Sequence of chain 1.C:
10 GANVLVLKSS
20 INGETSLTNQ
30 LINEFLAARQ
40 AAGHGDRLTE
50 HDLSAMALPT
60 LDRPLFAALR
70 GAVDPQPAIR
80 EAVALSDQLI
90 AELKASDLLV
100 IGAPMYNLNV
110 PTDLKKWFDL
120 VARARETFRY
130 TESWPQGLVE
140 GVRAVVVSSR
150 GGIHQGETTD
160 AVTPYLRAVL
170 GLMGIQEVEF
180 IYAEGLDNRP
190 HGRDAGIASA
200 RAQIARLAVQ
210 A

The small molecule below binds the protein below.
Small molecule (SMILES): CSc1cccc(Nc2c3cccc-3[nH]c3ccccc23)c1

Sequence of chain 2.H:
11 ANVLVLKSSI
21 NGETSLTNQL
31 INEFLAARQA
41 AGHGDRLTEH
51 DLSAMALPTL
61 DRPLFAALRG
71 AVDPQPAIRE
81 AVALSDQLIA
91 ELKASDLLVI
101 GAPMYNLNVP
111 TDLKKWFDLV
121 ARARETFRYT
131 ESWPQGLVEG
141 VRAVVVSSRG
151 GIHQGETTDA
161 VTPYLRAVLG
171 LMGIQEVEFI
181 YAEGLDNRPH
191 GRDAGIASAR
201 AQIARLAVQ

Binding-site contacts:
Ligand atom C9 contacts residue ASP186 of chain 2.H at 3.6 Å.
Ligand atom N2 contacts residue TYR129 of chain 1.C at 3.5 Å.
Ligand atom C12 contacts residue TYR129 of chain 1.C at 3.7 Å (hydrophobic).
Ligand atom C14 contacts residue FMN1 of chain 2.V at 3.5 Å.
Ligand atom N2 contacts residue ASP186 of chain 2.H at 2.7 Å (salt-bridge).
Ligand atom C9 contacts residue TYR129 of chain 1.C at 4.0 Å (hydrophobic).
Ligand atom C5 contacts residue ALA123 of chain 1.C at 3.6 Å (hydrophobic).
Ligand atom C19 contacts residue PHE65 of chain 1.C at 3.9 Å (hydrophobic).
Ligand atom C1 contacts residue ASP118 of chain 1.C at 3.3 Å.
Ligand atom C1 contacts residue ALA121 of chain 1.C at 3.1 Å (hydrophobic).
Ligand atom C17 contacts residue FMN1 of chain 2.V at 3.3 Å.
Ligand atom C15 contacts residue FMN1 of chain 2.V at 3.5 Å.
Ligand atom C10 contacts residue FMN1 of chain 2.V at 3.6 Å.
Ligand atom C18 contacts residue PHE127 of chain 1.C at 3.4 Å (hydrophobic).
Ligand atom C3 contacts residue ARG69 of chain 1.C at 3.6 Å.
Ligand atom C4 contacts residue ARG69 of chain 1.C at 3.6 Å.
Ligand atom C13 contacts residue PHE65 of chain 1.C at 3.5 Å (hydrophobic).
Ligand atom N1 contacts residue PHE127 of chain 1.C at 3.9 Å.
Ligand atom C13 contacts residue FMN1 of chain 2.V at 3.8 Å.
Ligand atom C8 contacts residue FMN1 of chain 2.V at 3.5 Å.
Ligand atom C16 contacts residue ASP186 of chain 2.H at 3.7 Å.
Ligand atom C9 contacts residue FMN1 of chain 2.V at 3.4 Å.
Ligand atom C10 contacts residue ASP186 of chain 2.H at 3.6 Å.
Ligand atom C4 contacts residue PHE65 of chain 1.C at 4.0 Å (hydrophobic).
Ligand atom N1 contacts residue FMN1 of chain 2.V at 3.5 Å.
Ligand atom N2 contacts residue FMN1 of chain 2.V at 3.5 Å (h-bond).
Ligand atom C10 contacts residue TYR129 of chain 1.C at 3.7 Å (hydrophobic).
Ligand atom C11 contacts residue TYR129 of chain 1.C at 3.6 Å (hydrophobic).
Ligand atom C14 contacts residue PHE65 of chain 1.C at 3.7 Å (hydrophobic).
Ligand atom C3 contacts residue PHE65 of chain 1.C at 3.7 Å (hydrophobic).
Ligand atom C18 contacts residue FMN1 of chain 2.V at 3.5 Å.
Ligand atom C3 contacts residue ALA123 of chain 1.C at 4.0 Å (hydrophobic).
Ligand atom C1 contacts residue ASN106 of chain 2.H at 3.8 Å.
Ligand atom C7 contacts residue FMN1 of chain 2.V at 3.5 Å.
Ligand atom C11 contacts residue FMN1 of chain 2.V at 3.8 Å.
Ligand atom C19 contacts residue ALA121 of chain 1.C at 3.9 Å (hydrophobic).
Ligand atom C2 contacts residue PHE65 of chain 1.C at 3.6 Å (hydrophobic).
Ligand atom C4 contacts residue ALA123 of chain 1.C at 3.5 Å (hydrophobic).
Ligand atom C11 contacts residue ASP186 of chain 2.H at 3.2 Å.
Ligand atom C16 contacts residue FMN1 of chain 2.V at 3.6 Å.